Sequence of chain 1.H:
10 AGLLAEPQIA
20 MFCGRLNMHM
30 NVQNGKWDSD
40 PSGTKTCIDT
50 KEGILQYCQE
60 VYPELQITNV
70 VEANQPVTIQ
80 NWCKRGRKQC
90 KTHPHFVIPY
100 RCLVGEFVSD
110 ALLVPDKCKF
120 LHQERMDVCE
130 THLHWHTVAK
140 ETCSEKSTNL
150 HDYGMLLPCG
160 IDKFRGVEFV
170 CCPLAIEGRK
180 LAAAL

The small molecule below binds the protein below.
Small molecule (SMILES): C[C@@H](O)CCO

Binding-site contacts:
Ligand atom C2 contacts residue ALA174 of chain 1.H at 3.5 Å (hydrophobic).
Ligand atom O3 contacts residue PRO172 of chain 1.H at 4.2 Å.
Ligand atom C4 contacts residue LEU173 of chain 1.H at 4.4 Å (hydrophobic).
Ligand atom C2 contacts residue LEU173 of chain 1.H at 4.5 Å (hydrophobic).
Ligand atom O3 contacts residue ALA174 of chain 1.H at 2.4 Å (h-bond).
Ligand atom C1 contacts residue PRO172 of chain 1.H at 4.3 Å (hydrophobic).
Ligand atom C3 contacts residue PRO172 of chain 1.H at 3.9 Å (hydrophobic).
Ligand atom O3 contacts residue LEU173 of chain 1.H at 3.3 Å.
Ligand atom C2 contacts residue PRO172 of chain 1.H at 4.0 Å (hydrophobic).
Ligand atom O3 contacts residue ILE175 of chain 1.H at 4.0 Å.
Ligand atom C3 contacts residue ALA174 of chain 1.H at 3.2 Å (hydrophobic).
Ligand atom C3 contacts residue LEU173 of chain 1.H at 3.4 Å (hydrophobic).